Sequence of chain 1.C:
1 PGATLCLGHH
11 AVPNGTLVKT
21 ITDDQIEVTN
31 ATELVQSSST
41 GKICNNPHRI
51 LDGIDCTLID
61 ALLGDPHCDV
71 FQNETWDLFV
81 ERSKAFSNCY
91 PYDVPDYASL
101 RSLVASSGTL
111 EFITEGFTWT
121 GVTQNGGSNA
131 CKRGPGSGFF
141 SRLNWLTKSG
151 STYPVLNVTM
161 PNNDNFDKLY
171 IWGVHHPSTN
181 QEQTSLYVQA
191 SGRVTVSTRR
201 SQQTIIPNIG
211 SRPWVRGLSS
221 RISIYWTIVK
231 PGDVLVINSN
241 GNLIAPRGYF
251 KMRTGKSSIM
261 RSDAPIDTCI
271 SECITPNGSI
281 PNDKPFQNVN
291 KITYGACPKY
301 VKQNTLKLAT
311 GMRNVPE

Binding-site contacts:
Ligand atom C6 contacts residue ASN73 of chain 1.C at 4.0 Å.
Ligand atom O5 contacts residue ASN73 of chain 1.C at 2.3 Å (h-bond).
Ligand atom C3 contacts residue ASN73 of chain 1.C at 3.7 Å.
Ligand atom C2 contacts residue ASN73 of chain 1.C at 2.4 Å.
Ligand atom O7 contacts residue ASN73 of chain 1.C at 3.0 Å (h-bond).
Ligand atom C7 contacts residue ASN73 of chain 1.C at 3.2 Å.
Ligand atom C4 contacts residue ASN73 of chain 1.C at 4.2 Å.
Ligand atom C5 contacts residue ASN73 of chain 1.C at 3.5 Å.
Ligand atom C1 contacts residue PHE112 of chain 1.C at 4.0 Å (hydrophobic).
Ligand atom N2 contacts residue ASN73 of chain 1.C at 2.9 Å (h-bond).
Ligand atom C8 contacts residue ASN73 of chain 1.C at 4.4 Å.
Ligand atom C8 contacts residue GLN72 of chain 1.C at 3.4 Å.
Ligand atom O5 contacts residue PHE112 of chain 1.C at 4.2 Å.
Ligand atom C1 contacts residue ASN73 of chain 1.C at 1.4 Å.

The small molecule below binds the protein below.
Small molecule (SMILES): CC(=O)N[C@@H]1[C@@H](O)[C@H](O)[C@@H](CO)O[C@H]1O